Binding-site contacts:
Ligand atom C8K contacts residue FAD1 of chain 1.G at 3.7 Å.
Ligand atom C2K contacts residue LEU113 of chain 1.A at 3.8 Å (hydrophobic).
Ligand atom O1K contacts residue FAD1 of chain 1.G at 3.9 Å.
Ligand atom C9K contacts residue ARG55 of chain 1.A at 3.8 Å.
Ligand atom C6K contacts residue TYR108 of chain 1.A at 4.4 Å (hydrophobic).
Ligand atom C9K contacts residue TYR108 of chain 1.A at 3.5 Å (hydrophobic).
Ligand atom O4K contacts residue THR130 of chain 1.B at 4.4 Å.
Ligand atom C3K contacts residue LEU113 of chain 1.A at 3.5 Å (hydrophobic).
Ligand atom C8K contacts residue ARG55 of chain 1.A at 3.2 Å.
Ligand atom C9K contacts residue FAD1 of chain 1.G at 3.7 Å.
Ligand atom C6K contacts residue LEU113 of chain 1.A at 4.4 Å (hydrophobic).
Ligand atom C7K contacts residue ARG55 of chain 1.A at 4.3 Å.
Ligand atom C4K contacts residue FAD1 of chain 1.G at 3.5 Å.
Ligand atom C11 contacts residue TRP85 of chain 1.B at 4.3 Å (hydrophobic).
Ligand atom C11 contacts residue GLN148 of chain 1.A at 4.1 Å.
Ligand atom C6K contacts residue FAD1 of chain 1.G at 3.7 Å.
Ligand atom O4K contacts residue LEU113 of chain 1.A at 4.3 Å.
Ligand atom O1K contacts residue TRP85 of chain 1.B at 3.1 Å.
Ligand atom C1K contacts residue TRP85 of chain 1.B at 4.0 Å (hydrophobic).
Ligand atom C8K contacts residue TYR108 of chain 1.A at 3.0 Å (hydrophobic).
Ligand atom C10 contacts residue FAD1 of chain 1.G at 3.8 Å.
Ligand atom C9K contacts residue TYR106 of chain 1.A at 2.8 Å (hydrophobic).
Ligand atom C2K contacts residue TRP85 of chain 1.B at 3.3 Å (hydrophobic).
Ligand atom O4K contacts residue FAD1 of chain 1.G at 3.4 Å.
Ligand atom C3K contacts residue TRP85 of chain 1.B at 4.3 Å (hydrophobic).
Ligand atom C11 contacts residue LEU113 of chain 1.A at 3.9 Å (hydrophobic).
Ligand atom C10 contacts residue TYR106 of chain 1.A at 3.6 Å (hydrophobic).
Ligand atom C1K contacts residue TYR106 of chain 1.A at 3.6 Å (hydrophobic).
Ligand atom C8K contacts residue TYR106 of chain 1.A at 3.8 Å (hydrophobic).
Ligand atom C5K contacts residue FAD1 of chain 1.G at 3.6 Å.
Ligand atom C3K contacts residue FAD1 of chain 1.G at 3.4 Å.
Ligand atom C11 contacts residue FAD1 of chain 1.G at 3.8 Å.
Ligand atom O1K contacts residue TYR106 of chain 1.A at 2.8 Å (h-bond).
Ligand atom C7K contacts residue TYR108 of chain 1.A at 3.7 Å (hydrophobic).
Ligand atom C5K contacts residue LEU113 of chain 1.A at 4.2 Å (hydrophobic).
Ligand atom C7K contacts residue FAD1 of chain 1.G at 3.8 Å.
Ligand atom C4K contacts residue LEU113 of chain 1.A at 3.8 Å (hydrophobic).
Ligand atom C1K contacts residue FAD1 of chain 1.G at 3.5 Å.
Ligand atom C1K contacts residue LEU113 of chain 1.A at 4.2 Å (hydrophobic).
Ligand atom C2K contacts residue FAD1 of chain 1.G at 3.8 Å.

Sequence of chain 1.B:
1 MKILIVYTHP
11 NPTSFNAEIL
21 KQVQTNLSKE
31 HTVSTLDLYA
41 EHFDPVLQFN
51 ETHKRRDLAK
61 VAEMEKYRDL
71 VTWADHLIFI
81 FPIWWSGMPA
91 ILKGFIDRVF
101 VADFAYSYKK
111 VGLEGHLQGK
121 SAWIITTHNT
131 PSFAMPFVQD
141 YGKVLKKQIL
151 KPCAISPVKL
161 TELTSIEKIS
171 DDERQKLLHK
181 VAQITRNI

Sequence of chain 1.A:
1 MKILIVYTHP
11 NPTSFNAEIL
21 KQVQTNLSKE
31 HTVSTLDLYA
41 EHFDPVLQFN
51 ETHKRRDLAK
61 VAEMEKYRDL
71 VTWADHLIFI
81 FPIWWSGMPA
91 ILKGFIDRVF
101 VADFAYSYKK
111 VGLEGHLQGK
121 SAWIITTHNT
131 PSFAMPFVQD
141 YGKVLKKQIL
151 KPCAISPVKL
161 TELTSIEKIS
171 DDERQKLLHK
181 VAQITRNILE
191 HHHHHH

This small molecule binds to this protein.
Small molecule (SMILES): CC1=CC(=O)c2ccccc2C1=O